Binding-site contacts:
Ligand atom C2' contacts residue TYR258 of chain 1.A at 3.4 Å (hydrophobic).
Ligand atom O5' contacts residue ASP200 of chain 1.A at 3.1 Å (salt-bridge).
Ligand atom O5' contacts residue MG1 of chain 1.F at 2.9 Å.
Ligand atom N7 contacts residue DDG7 of chain 1.B at 3.2 Å (h-bond).
Ligand atom PA contacts residue MG1 of chain 1.E at 3.0 Å.
Ligand atom O2B contacts residue SER188 of chain 1.A at 2.3 Å (h-bond).
Ligand atom O3G contacts residue ARG157 of chain 1.A at 2.6 Å (salt-bridge).
Ligand atom C5 contacts residue DDG7 of chain 1.B at 3.3 Å.
Ligand atom PG contacts residue MG1 of chain 1.E at 2.8 Å.
Ligand atom N2 contacts residue ARG270 of chain 1.A at 3.2 Å.
Ligand atom PG contacts residue SER188 of chain 1.A at 3.1 Å.
Ligand atom O3A contacts residue ASP200 of chain 1.A at 2.7 Å (salt-bridge).
Ligand atom O6 contacts residue DDG7 of chain 1.B at 2.5 Å (h-bond).
Ligand atom O1G contacts residue MG1 of chain 1.E at 1.6 Å.
Ligand atom N7 contacts residue LYS263 of chain 1.A at 3.1 Å.
Ligand atom O2B contacts residue GLY187 of chain 1.A at 2.9 Å.
Ligand atom O1A contacts residue MG1 of chain 1.E at 3.0 Å.
Ligand atom O3A contacts residue MG1 of chain 1.E at 2.0 Å.
Ligand atom O1A contacts residue ASP198 of chain 1.A at 2.6 Å (salt-bridge).
Ligand atom O2B contacts residue MG1 of chain 1.E at 3.2 Å.
Ligand atom N1 contacts residue DDG7 of chain 1.B at 3.4 Å (h-bond).
Ligand atom C5 contacts residue LYS263 of chain 1.A at 3.3 Å.
Ligand atom O1G contacts residue SER188 of chain 1.A at 2.4 Å (h-bond).
Ligand atom O3G contacts residue SER188 of chain 1.A at 3.1 Å (h-bond).
Ligand atom O3G contacts residue GLY197 of chain 1.A at 2.7 Å (h-bond).
Ligand atom O3B contacts residue SER188 of chain 1.A at 3.3 Å.
Ligand atom C6 contacts residue DDG7 of chain 1.B at 3.0 Å.
Ligand atom C5' contacts residue ASP200 of chain 1.A at 3.2 Å.
Ligand atom PB contacts residue MG1 of chain 1.E at 3.0 Å.
Ligand atom O1G contacts residue ASP198 of chain 1.A at 2.3 Å (salt-bridge).
Ligand atom O2G contacts residue ASP198 of chain 1.A at 2.9 Å (salt-bridge).
Ligand atom O3B contacts residue MG1 of chain 1.E at 3.3 Å.
Ligand atom O1A contacts residue MG1 of chain 1.F at 1.9 Å.
Ligand atom O1G contacts residue ASP200 of chain 1.A at 3.0 Å (salt-bridge).
Ligand atom O6 contacts residue LYS263 of chain 1.A at 3.3 Å.
Ligand atom PA contacts residue MG1 of chain 1.F at 3.0 Å.
Ligand atom PG contacts residue ASP198 of chain 1.A at 3.0 Å.
Ligand atom O2B contacts residue ARG191 of chain 1.A at 2.8 Å (salt-bridge).
Ligand atom PA contacts residue ASP200 of chain 1.A at 3.3 Å.
Ligand atom O1A contacts residue ASP200 of chain 1.A at 3.1 Å (salt-bridge).

A protein and the small-molecule ligand that binds it are described below.
Small molecule (SMILES): Nc1nc2c(ncn2[C@H]2CC[C@@H](CO[P](=O)(O)O[P](=O)(O)OP(=O)(O)O)O2)c(=O)[nH]1

Sequence of chain 1.A:
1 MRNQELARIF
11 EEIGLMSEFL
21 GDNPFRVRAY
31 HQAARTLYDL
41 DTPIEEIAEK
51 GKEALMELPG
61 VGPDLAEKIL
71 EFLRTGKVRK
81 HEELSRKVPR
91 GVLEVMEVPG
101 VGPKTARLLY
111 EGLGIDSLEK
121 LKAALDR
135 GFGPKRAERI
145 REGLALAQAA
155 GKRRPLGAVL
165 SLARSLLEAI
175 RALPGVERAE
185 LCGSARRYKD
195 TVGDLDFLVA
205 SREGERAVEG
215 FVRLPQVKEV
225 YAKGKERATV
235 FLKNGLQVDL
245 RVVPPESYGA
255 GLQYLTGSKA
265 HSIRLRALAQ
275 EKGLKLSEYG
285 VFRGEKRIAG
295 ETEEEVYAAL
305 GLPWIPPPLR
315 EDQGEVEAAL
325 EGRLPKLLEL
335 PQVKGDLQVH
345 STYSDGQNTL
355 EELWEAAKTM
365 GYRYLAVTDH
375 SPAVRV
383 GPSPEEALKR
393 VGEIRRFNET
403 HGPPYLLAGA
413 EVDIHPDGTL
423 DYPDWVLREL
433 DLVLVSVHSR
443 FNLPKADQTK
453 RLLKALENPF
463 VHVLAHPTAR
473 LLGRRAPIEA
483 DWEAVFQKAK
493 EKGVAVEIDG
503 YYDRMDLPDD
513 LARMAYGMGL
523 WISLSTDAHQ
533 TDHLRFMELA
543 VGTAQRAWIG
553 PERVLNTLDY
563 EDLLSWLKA